Binding-site contacts:
Ligand atom C2 contacts residue TRP10 of chain 1.A at 2.5 Å (hydrophobic).
Ligand atom O2 contacts residue GLY8 of chain 1.A at 4.2 Å.
Ligand atom C1 contacts residue TRP10 of chain 1.A at 1.5 Å (hydrophobic).
Ligand atom O2 contacts residue TRP10 of chain 1.A at 2.8 Å (h-bond).
Ligand atom C6 contacts residue TRP10 of chain 1.A at 4.4 Å (hydrophobic).
Ligand atom O3 contacts residue TRP10 of chain 1.A at 4.4 Å.
Ligand atom O4 contacts residue TRP10 of chain 1.A at 4.4 Å.
Ligand atom C4 contacts residue TRP10 of chain 1.A at 4.2 Å (hydrophobic).
Ligand atom C5 contacts residue TRP10 of chain 1.A at 3.8 Å (hydrophobic).
Ligand atom C3 contacts residue TRP10 of chain 1.A at 3.9 Å (hydrophobic).
Ligand atom C5 contacts residue ARG49 of chain 1.A at 3.8 Å.
Ligand atom O2 contacts residue PRO9 of chain 1.A at 3.3 Å.
Ligand atom C1 contacts residue ARG49 of chain 1.A at 3.4 Å.
Ligand atom O6 contacts residue ARG49 of chain 1.A at 3.0 Å (salt-bridge).
Ligand atom C6 contacts residue ARG49 of chain 1.A at 3.9 Å.
Ligand atom O5 contacts residue ARG49 of chain 1.A at 2.9 Å (salt-bridge).
Ligand atom O5 contacts residue TRP10 of chain 1.A at 2.4 Å.

Sequence of chain 1.A:
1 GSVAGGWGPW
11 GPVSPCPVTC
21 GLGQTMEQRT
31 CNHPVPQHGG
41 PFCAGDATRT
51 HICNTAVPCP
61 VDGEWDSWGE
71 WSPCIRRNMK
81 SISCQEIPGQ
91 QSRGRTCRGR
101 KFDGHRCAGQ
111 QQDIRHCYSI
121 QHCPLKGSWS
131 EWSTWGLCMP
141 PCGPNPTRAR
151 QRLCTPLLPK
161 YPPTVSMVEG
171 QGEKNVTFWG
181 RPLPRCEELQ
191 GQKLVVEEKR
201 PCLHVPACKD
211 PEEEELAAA

A small-molecule ligand and the protein it binds are described below.
Small molecule (SMILES): OC[C@H]1O[C@H](O)[C@@H](O)[C@@H](O)[C@@H]1O